Sequence of chain 1.B:
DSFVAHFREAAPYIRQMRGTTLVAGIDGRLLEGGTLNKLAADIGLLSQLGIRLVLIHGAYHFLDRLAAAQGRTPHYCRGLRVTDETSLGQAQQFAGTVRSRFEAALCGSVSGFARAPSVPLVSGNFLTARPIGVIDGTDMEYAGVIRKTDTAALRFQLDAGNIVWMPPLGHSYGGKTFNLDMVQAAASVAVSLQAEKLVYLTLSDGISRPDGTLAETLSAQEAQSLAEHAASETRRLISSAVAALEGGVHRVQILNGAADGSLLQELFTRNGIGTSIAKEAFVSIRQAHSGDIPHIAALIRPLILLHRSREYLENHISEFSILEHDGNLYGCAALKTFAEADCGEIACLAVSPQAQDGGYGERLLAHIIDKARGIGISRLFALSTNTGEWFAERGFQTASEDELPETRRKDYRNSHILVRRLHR

This small molecule binds to this protein.
Small molecule (SMILES): NC(=[NH2+])NCCC[C@H](N)C(=O)O

Binding-site contacts:
Ligand atom CZ contacts residue GLU290 of chain 1.B at 3.5 Å.
Ligand atom CA contacts residue TYR37 of chain 1.B at 3.5 Å (hydrophobic).
Ligand atom O contacts residue GLN277 of chain 1.B at 3.2 Å (h-bond).
Ligand atom N contacts residue TYR37 of chain 1.B at 3.2 Å.
Ligand atom CB contacts residue ARG294 of chain 1.B at 3.8 Å.
Ligand atom CD contacts residue ARG294 of chain 1.B at 3.5 Å.
Ligand atom C contacts residue GLU290 of chain 1.B at 3.8 Å.
Ligand atom CG contacts residue GLN277 of chain 1.B at 3.8 Å.
Ligand atom C contacts residue LYS221 of chain 1.B at 3.4 Å.
Ligand atom CG contacts residue GLU290 of chain 1.B at 3.3 Å.
Ligand atom CD contacts residue ASN295 of chain 1.B at 3.7 Å.
Ligand atom O contacts residue GLU290 of chain 1.B at 3.2 Å (salt-bridge).
Ligand atom CA contacts residue GLU290 of chain 1.B at 3.8 Å.
Ligand atom CA contacts residue THR293 of chain 1.B at 3.7 Å.
Ligand atom C contacts residue GLN277 of chain 1.B at 3.5 Å.
Ligand atom NH2 contacts residue SER300 of chain 1.B at 3.5 Å (h-bond).
Ligand atom NH1 contacts residue THR241 of chain 1.B at 3.5 Å.
Ligand atom CZ contacts residue ASN295 of chain 1.B at 3.0 Å.
Ligand atom NE contacts residue GLU290 of chain 1.B at 2.9 Å (salt-bridge).
Ligand atom CZ contacts residue SER300 of chain 1.B at 3.5 Å.
Ligand atom CB contacts residue THR293 of chain 1.B at 3.6 Å.
Ligand atom NH2 contacts residue GLY298 of chain 1.B at 2.8 Å (h-bond).
Ligand atom CZ contacts residue GLU240 of chain 1.B at 3.4 Å.
Ligand atom O contacts residue LEU291 of chain 1.B at 3.4 Å.
Ligand atom NH2 contacts residue ILE297 of chain 1.B at 3.4 Å (h-bond).
Ligand atom NH1 contacts residue SER300 of chain 1.B at 3.8 Å.
Ligand atom OXT contacts residue LYS221 of chain 1.B at 2.6 Å (salt-bridge).
Ligand atom OXT contacts residue GLN277 of chain 1.B at 3.5 Å (h-bond).
Ligand atom NH2 contacts residue GLU290 of chain 1.B at 3.3 Å (salt-bridge).
Ligand atom NH2 contacts residue ASN295 of chain 1.B at 3.5 Å (h-bond).
Ligand atom N contacts residue GLU290 of chain 1.B at 3.2 Å (salt-bridge).
Ligand atom NE contacts residue SER300 of chain 1.B at 3.8 Å.
Ligand atom N contacts residue THR293 of chain 1.B at 2.7 Å (h-bond).
Ligand atom O contacts residue LYS221 of chain 1.B at 3.4 Å (salt-bridge).
Ligand atom NH2 contacts residue GLU240 of chain 1.B at 3.1 Å (salt-bridge).
Ligand atom N contacts residue LEU291 of chain 1.B at 3.1 Å (h-bond).
Ligand atom NE contacts residue ASN295 of chain 1.B at 3.2 Å (h-bond).
Ligand atom NH1 contacts residue GLU240 of chain 1.B at 3.1 Å (salt-bridge).
Ligand atom CB contacts residue ASP354 of chain 1.B at 3.6 Å.
Ligand atom NH1 contacts residue ASN295 of chain 1.B at 3.1 Å (h-bond).